The protein below binds the small molecule below.
Small molecule (SMILES): N[C@@H](Cc1ccc(O)cc1)C(=O)O

Sequence of chain 1.A:
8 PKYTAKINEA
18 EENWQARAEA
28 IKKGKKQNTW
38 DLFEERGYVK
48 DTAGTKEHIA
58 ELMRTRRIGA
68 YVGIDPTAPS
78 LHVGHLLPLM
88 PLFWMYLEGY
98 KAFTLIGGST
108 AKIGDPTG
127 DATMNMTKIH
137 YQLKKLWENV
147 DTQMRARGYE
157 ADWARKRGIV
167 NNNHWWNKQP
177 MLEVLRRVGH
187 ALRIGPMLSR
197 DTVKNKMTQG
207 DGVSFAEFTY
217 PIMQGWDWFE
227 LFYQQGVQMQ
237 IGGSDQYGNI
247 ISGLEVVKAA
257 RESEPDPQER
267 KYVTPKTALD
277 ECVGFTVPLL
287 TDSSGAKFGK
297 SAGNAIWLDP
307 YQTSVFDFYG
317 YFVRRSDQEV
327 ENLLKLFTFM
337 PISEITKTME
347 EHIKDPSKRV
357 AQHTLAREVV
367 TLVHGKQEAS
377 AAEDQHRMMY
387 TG

Binding-site contacts:
Ligand atom N contacts residue TYR216 of chain 1.A at 2.9 Å (h-bond).
Ligand atom C contacts residue GLN242 of chain 1.A at 3.8 Å.
Ligand atom CZ contacts residue GLY70 of chain 1.A at 4.0 Å.
Ligand atom CG contacts residue GLY70 of chain 1.A at 3.6 Å.
Ligand atom CE2 contacts residue GLN220 of chain 1.A at 4.1 Å.
Ligand atom CE1 contacts residue GLY70 of chain 1.A at 3.5 Å.
Ligand atom CD1 contacts residue GLY70 of chain 1.A at 3.3 Å.
Ligand atom O contacts residue TYR216 of chain 1.A at 3.9 Å.
Ligand atom CB contacts residue ASP72 of chain 1.A at 3.9 Å.
Ligand atom CA contacts residue TYR216 of chain 1.A at 3.8 Å (hydrophobic).
Ligand atom CG contacts residue TYR216 of chain 1.A at 3.9 Å (hydrophobic).
Ligand atom OH contacts residue LEU102 of chain 1.A at 3.1 Å.
Ligand atom CB contacts residue TYR216 of chain 1.A at 3.8 Å (hydrophobic).
Ligand atom CD2 contacts residue TYR216 of chain 1.A at 3.5 Å (hydrophobic).
Ligand atom CD2 contacts residue ASP72 of chain 1.A at 3.3 Å.
Ligand atom CB contacts residue GLY70 of chain 1.A at 3.4 Å.
Ligand atom CZ contacts residue GLN220 of chain 1.A at 3.4 Å.
Ligand atom OH contacts residue GLN220 of chain 1.A at 3.6 Å.
Ligand atom CE2 contacts residue THR107 of chain 1.A at 4.0 Å.
Ligand atom CG contacts residue GLN220 of chain 1.A at 4.0 Å.
Ligand atom C contacts residue ASP112 of chain 1.A at 3.7 Å.
Ligand atom O contacts residue ASP112 of chain 1.A at 3.5 Å (salt-bridge).
Ligand atom CE1 contacts residue GLN236 of chain 1.A at 3.5 Å.
Ligand atom CZ contacts residue TYR68 of chain 1.A at 3.9 Å (hydrophobic).
Ligand atom CA contacts residue GLN242 of chain 1.A at 3.4 Å.
Ligand atom CE1 contacts residue GLN220 of chain 1.A at 3.4 Å.
Ligand atom N contacts residue GLN242 of chain 1.A at 3.1 Å (h-bond).
Ligand atom N contacts residue ASP112 of chain 1.A at 3.0 Å (salt-bridge).
Ligand atom CA contacts residue ASP112 of chain 1.A at 3.8 Å.
Ligand atom CD2 contacts residue THR107 of chain 1.A at 4.1 Å.
Ligand atom CZ contacts residue LEU102 of chain 1.A at 3.9 Å (hydrophobic).
Ligand atom CZ contacts residue ASP223 of chain 1.A at 3.6 Å.
Ligand atom CD1 contacts residue GLN236 of chain 1.A at 3.9 Å.
Ligand atom CE1 contacts residue TYR68 of chain 1.A at 3.8 Å (hydrophobic).
Ligand atom CD1 contacts residue GLN220 of chain 1.A at 3.4 Å.
Ligand atom OH contacts residue ASP223 of chain 1.A at 2.8 Å (salt-bridge).
Ligand atom OXT contacts residue GLN242 of chain 1.A at 3.6 Å.
Ligand atom OH contacts residue TYR68 of chain 1.A at 3.2 Å (h-bond).
Ligand atom CE2 contacts residue ASP223 of chain 1.A at 3.6 Å.
Ligand atom N contacts residue GLN220 of chain 1.A at 3.0 Å (h-bond).